Sequence of chain 1.SA:
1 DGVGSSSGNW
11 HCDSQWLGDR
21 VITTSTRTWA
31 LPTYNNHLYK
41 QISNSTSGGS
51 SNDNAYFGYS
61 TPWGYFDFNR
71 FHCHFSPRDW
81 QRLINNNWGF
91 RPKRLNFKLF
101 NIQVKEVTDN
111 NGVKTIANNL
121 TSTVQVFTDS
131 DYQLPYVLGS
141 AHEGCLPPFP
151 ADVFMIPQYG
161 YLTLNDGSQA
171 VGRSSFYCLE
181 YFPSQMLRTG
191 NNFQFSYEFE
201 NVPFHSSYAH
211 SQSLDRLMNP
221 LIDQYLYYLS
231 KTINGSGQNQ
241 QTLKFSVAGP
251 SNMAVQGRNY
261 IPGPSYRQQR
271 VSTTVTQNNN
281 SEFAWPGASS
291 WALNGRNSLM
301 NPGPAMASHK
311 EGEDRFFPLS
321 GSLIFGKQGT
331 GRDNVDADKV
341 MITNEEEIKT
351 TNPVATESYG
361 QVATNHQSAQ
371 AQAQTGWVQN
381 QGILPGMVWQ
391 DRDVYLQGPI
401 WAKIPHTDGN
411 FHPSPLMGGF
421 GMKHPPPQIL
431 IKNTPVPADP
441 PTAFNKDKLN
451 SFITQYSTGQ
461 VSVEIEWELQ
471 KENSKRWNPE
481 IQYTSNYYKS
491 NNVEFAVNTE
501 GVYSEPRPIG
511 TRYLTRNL

Binding-site contacts:
Ligand atom O3 contacts residue TRP285 of chain 1.SA at 3.9 Å.
Ligand atom O4 contacts residue TRP285 of chain 1.SA at 3.2 Å.
Ligand atom O2 contacts residue VAL255 of chain 1.RA at 3.9 Å.
Ligand atom O1 contacts residue TRP285 of chain 1.SA at 3.1 Å.
Ligand atom O5 contacts residue TRP285 of chain 1.SA at 3.1 Å (h-bond).
Ligand atom C2 contacts residue ASN252 of chain 1.RA at 4.4 Å.
Ligand atom O1 contacts residue VAL255 of chain 1.RA at 4.0 Å.
Ligand atom C1 contacts residue TRP285 of chain 1.SA at 3.5 Å (hydrophobic).
Ligand atom C3 contacts residue TRP285 of chain 1.SA at 4.0 Å (hydrophobic).
Ligand atom O2 contacts residue ASN252 of chain 1.RA at 3.1 Å (h-bond).
Ligand atom C6 contacts residue TRP285 of chain 1.SA at 3.4 Å (hydrophobic).
Ligand atom O6 contacts residue TRP285 of chain 1.SA at 3.2 Å (h-bond).
Ligand atom O1 contacts residue ALA254 of chain 1.RA at 4.3 Å.
Ligand atom C4 contacts residue TRP285 of chain 1.SA at 4.0 Å (hydrophobic).
Ligand atom C5 contacts residue TRP285 of chain 1.SA at 3.7 Å (hydrophobic).
Ligand atom O2 contacts residue TRP285 of chain 1.SA at 4.3 Å.
Ligand atom C2 contacts residue TRP285 of chain 1.SA at 3.5 Å (hydrophobic).
Ligand atom O1 contacts residue ASN252 of chain 1.RA at 4.2 Å.

Sequence of chain 1.RA:
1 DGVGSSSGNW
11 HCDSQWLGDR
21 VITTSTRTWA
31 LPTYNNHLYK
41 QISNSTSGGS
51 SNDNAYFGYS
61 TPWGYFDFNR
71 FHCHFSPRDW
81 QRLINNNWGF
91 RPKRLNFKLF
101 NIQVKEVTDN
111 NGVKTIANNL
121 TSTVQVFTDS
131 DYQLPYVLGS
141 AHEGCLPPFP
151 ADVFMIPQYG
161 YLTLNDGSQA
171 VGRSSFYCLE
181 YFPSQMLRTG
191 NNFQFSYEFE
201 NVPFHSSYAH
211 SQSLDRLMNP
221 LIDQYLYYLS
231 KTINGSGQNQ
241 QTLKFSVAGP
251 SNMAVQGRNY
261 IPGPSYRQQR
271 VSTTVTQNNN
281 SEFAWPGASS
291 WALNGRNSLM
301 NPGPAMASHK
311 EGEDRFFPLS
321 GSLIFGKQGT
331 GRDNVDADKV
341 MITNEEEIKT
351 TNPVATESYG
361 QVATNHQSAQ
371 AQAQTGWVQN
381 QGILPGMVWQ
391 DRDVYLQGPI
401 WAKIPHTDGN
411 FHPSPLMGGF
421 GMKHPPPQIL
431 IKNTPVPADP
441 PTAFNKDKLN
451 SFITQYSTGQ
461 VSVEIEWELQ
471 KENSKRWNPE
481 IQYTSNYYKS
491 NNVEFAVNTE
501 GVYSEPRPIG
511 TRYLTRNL

This protein binds this small molecule.
Small molecule (SMILES): OC[C@H]1O[C@@H](O)[C@H](O)[C@@H](O)[C@H]1O